Sequence of chain 1.C:
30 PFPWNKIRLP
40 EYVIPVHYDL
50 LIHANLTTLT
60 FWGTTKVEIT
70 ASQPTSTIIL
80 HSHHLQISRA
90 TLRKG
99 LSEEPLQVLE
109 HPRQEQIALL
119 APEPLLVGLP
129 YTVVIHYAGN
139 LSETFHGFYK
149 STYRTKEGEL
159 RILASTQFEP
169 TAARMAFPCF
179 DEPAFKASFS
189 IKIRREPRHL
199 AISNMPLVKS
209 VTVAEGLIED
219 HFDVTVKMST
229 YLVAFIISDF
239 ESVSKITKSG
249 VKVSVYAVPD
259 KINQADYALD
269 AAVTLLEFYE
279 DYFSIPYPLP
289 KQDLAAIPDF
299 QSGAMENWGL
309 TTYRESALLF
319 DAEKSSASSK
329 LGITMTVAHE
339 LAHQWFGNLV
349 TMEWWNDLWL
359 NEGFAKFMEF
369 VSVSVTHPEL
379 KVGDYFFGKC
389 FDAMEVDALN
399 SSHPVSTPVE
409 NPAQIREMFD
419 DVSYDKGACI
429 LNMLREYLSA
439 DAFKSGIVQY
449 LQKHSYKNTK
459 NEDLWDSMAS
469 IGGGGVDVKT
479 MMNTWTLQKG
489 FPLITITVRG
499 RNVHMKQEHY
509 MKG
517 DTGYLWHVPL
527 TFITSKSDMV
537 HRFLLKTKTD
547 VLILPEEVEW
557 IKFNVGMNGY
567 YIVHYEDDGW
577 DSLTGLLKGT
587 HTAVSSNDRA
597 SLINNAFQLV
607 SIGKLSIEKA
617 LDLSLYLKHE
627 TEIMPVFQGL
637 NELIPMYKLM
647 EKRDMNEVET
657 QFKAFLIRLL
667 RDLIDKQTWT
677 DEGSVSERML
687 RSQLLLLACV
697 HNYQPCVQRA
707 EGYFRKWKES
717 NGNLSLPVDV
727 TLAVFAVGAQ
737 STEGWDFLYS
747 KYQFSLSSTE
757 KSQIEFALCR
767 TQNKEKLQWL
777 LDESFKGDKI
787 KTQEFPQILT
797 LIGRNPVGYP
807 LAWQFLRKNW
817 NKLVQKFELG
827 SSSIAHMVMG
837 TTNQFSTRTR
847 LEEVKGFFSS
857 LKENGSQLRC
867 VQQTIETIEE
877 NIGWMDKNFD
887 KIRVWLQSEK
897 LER

Binding-site contacts:
Ligand atom C1 contacts residue ASN138 of chain 1.C at 2.1 Å.
Ligand atom O6 contacts residue ASN138 of chain 1.C at 4.4 Å.
Ligand atom O6 contacts residue GLY137 of chain 1.C at 4.3 Å.
Ligand atom O5 contacts residue ASN138 of chain 1.C at 2.2 Å (h-bond).
Ligand atom C6 contacts residue ASN138 of chain 1.C at 4.4 Å.
Ligand atom N2 contacts residue ASN138 of chain 1.C at 3.9 Å.
Ligand atom C3 contacts residue ASN138 of chain 1.C at 4.4 Å.
Ligand atom O6 contacts residue GLN85 of chain 1.C at 4.1 Å.
Ligand atom C5 contacts residue ASN138 of chain 1.C at 3.7 Å.
Ligand atom C4 contacts residue ASN138 of chain 1.C at 4.4 Å.
Ligand atom C2 contacts residue ASN138 of chain 1.C at 3.2 Å.

A small-molecule ligand and the protein it binds are described below.
Small molecule (SMILES): CC(=O)N[C@H]1[C@H](O[C@H]2[C@H](O)[C@@H](NC(C)=O)CO[C@@H]2CO)O[C@H](CO)[C@@H](O[C@@H]2O[C@H](CO)[C@@H](O)[C@H](O)[C@@H]2O)[C@@H]1O